Binding-site contacts:
Ligand atom O7 contacts residue ASN119 of chain 1.B at 4.2 Å.
Ligand atom C3 contacts residue ASN119 of chain 1.B at 3.8 Å.
Ligand atom O5 contacts residue TRP190 of chain 1.B at 4.5 Å.
Ligand atom O5 contacts residue THR121 of chain 1.B at 3.9 Å.
Ligand atom O5 contacts residue ASN119 of chain 1.B at 2.3 Å (h-bond).
Ligand atom C2 contacts residue TRP190 of chain 1.B at 4.4 Å (hydrophobic).
Ligand atom C6 contacts residue THR121 of chain 1.B at 4.5 Å.
Ligand atom C8 contacts residue THR192 of chain 1.B at 3.8 Å.
Ligand atom N2 contacts residue THR192 of chain 1.B at 4.0 Å.
Ligand atom C2 contacts residue ASN119 of chain 1.B at 2.5 Å.
Ligand atom N2 contacts residue ASN119 of chain 1.B at 3.0 Å (h-bond).
Ligand atom C3 contacts residue TRP190 of chain 1.B at 4.4 Å (hydrophobic).
Ligand atom C1 contacts residue ASN119 of chain 1.B at 1.4 Å.
Ligand atom C7 contacts residue ASN119 of chain 1.B at 3.8 Å.
Ligand atom C5 contacts residue TRP190 of chain 1.B at 4.0 Å (hydrophobic).
Ligand atom N2 contacts residue TRP190 of chain 1.B at 4.3 Å.
Ligand atom C7 contacts residue THR192 of chain 1.B at 4.3 Å.
Ligand atom C6 contacts residue TRP190 of chain 1.B at 3.4 Å (hydrophobic).
Ligand atom C4 contacts residue ASN119 of chain 1.B at 4.3 Å.
Ligand atom C5 contacts residue ASN119 of chain 1.B at 3.6 Å.
Ligand atom C1 contacts residue TRP190 of chain 1.B at 3.9 Å (hydrophobic).

A small-molecule ligand and the protein it binds are described below.
Small molecule (SMILES): CC(=O)N[C@@H]1[C@@H](O)[C@H](O)[C@@H](CO)O[C@H]1O

Sequence of chain 1.B:
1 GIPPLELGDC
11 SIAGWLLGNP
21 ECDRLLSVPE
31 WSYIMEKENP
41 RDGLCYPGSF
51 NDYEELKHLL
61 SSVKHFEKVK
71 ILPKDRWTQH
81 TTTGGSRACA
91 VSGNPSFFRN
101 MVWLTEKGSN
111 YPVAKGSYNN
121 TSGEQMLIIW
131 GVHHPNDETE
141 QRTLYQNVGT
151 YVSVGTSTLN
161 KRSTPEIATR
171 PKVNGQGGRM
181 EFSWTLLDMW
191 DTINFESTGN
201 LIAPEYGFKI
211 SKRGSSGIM